Sequence of chain 1.A:
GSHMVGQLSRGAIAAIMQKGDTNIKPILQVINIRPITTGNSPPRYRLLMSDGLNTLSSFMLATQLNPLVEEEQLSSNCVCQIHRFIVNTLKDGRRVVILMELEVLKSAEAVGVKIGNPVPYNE

This small molecule binds to this protein.
Small molecule (SMILES): Cc1cccc(-n2nc(C(=O)O)cc2-c2ccccc2)c1

Binding-site contacts:
Ligand atom C10 contacts residue LEU90 of chain 1.A at 3.4 Å (hydrophobic).
Ligand atom C10 contacts residue 1DZ1 of chain 1.C at 3.7 Å.
Ligand atom C11 contacts residue LEU90 of chain 1.A at 3.8 Å (hydrophobic).
Ligand atom O21 contacts residue ILE36 of chain 1.A at 3.7 Å.
Ligand atom C04 contacts residue ILE36 of chain 1.A at 3.5 Å (hydrophobic).
Ligand atom O21 contacts residue ARG46 of chain 1.A at 3.6 Å.
Ligand atom C05 contacts residue ILE36 of chain 1.A at 4.2 Å (hydrophobic).
Ligand atom C19 contacts residue ARG34 of chain 1.A at 3.6 Å.
Ligand atom O20 contacts residue ILE36 of chain 1.A at 3.7 Å.
Ligand atom C13 contacts residue ARG46 of chain 1.A at 3.6 Å.
Ligand atom O20 contacts residue ARG34 of chain 1.A at 4.0 Å.
Ligand atom C19 contacts residue ARG46 of chain 1.A at 4.4 Å.
Ligand atom O21 contacts residue ARG34 of chain 1.A at 2.3 Å (salt-bridge).
Ligand atom C16 contacts residue ARG95 of chain 1.A at 4.3 Å.
Ligand atom C19 contacts residue ILE36 of chain 1.A at 3.5 Å (hydrophobic).
Ligand atom N03 contacts residue ILE36 of chain 1.A at 3.7 Å.
Ligand atom C16 contacts residue VAL96 of chain 1.A at 3.7 Å (hydrophobic).
Ligand atom C09 contacts residue 1DZ1 of chain 1.C at 4.4 Å.
Ligand atom C11 contacts residue VAL96 of chain 1.A at 4.2 Å (hydrophobic).
Ligand atom C14 contacts residue SER57 of chain 1.A at 3.9 Å.
Ligand atom C18 contacts residue VAL96 of chain 1.A at 3.7 Å (hydrophobic).
Ligand atom O20 contacts residue THR37 of chain 1.A at 3.8 Å.
Ligand atom C09 contacts residue LEU90 of chain 1.A at 4.1 Å (hydrophobic).
Ligand atom C04 contacts residue ARG46 of chain 1.A at 4.3 Å.
Ligand atom C15 contacts residue SER58 of chain 1.A at 3.6 Å.
Ligand atom C14 contacts residue ARG46 of chain 1.A at 4.0 Å.
Ligand atom N02 contacts residue ARG46 of chain 1.A at 4.3 Å.
Ligand atom C07 contacts residue ARG46 of chain 1.A at 4.2 Å.
Ligand atom C18 contacts residue ARG95 of chain 1.A at 3.7 Å.
Ligand atom C11 contacts residue 1DZ1 of chain 1.C at 3.1 Å.
Ligand atom C15 contacts residue ARG95 of chain 1.A at 3.9 Å.
Ligand atom C18 contacts residue ARG94 of chain 1.A at 3.8 Å.
Ligand atom C13 contacts residue MET60 of chain 1.A at 3.6 Å (hydrophobic).
Ligand atom C14 contacts residue MET60 of chain 1.A at 3.8 Å (hydrophobic).
Ligand atom N03 contacts residue ARG46 of chain 1.A at 3.5 Å (salt-bridge).
Ligand atom C14 contacts residue SER58 of chain 1.A at 3.6 Å.
Ligand atom C12 contacts residue 1DZ1 of chain 1.C at 3.6 Å.
Ligand atom C18 contacts residue LEU90 of chain 1.A at 3.9 Å (hydrophobic).
Ligand atom C15 contacts residue VAL96 of chain 1.A at 3.5 Å (hydrophobic).
Ligand atom C14 contacts residue VAL96 of chain 1.A at 4.2 Å (hydrophobic).